A small-molecule ligand and the protein it binds are described below.
Small molecule (SMILES): CC(=O)N[C@@H]1[C@@H](O)[C@H](O)[C@@H](CO)O[C@H]1O

Binding-site contacts:
Ligand atom C5 contacts residue ASN72 of chain 1.C at 3.6 Å.
Ligand atom O5 contacts residue ASN72 of chain 1.C at 2.3 Å (h-bond).
Ligand atom C8 contacts residue ASN72 of chain 1.C at 4.1 Å.
Ligand atom C1 contacts residue ASN72 of chain 1.C at 1.4 Å.
Ligand atom C7 contacts residue ASN72 of chain 1.C at 3.3 Å.
Ligand atom C4 contacts residue ASN72 of chain 1.C at 4.2 Å.
Ligand atom O6 contacts residue THR74 of chain 1.C at 3.8 Å.
Ligand atom N2 contacts residue ASN72 of chain 1.C at 3.0 Å (h-bond).
Ligand atom C2 contacts residue ASN72 of chain 1.C at 2.5 Å.
Ligand atom C5 contacts residue THR74 of chain 1.C at 4.4 Å.
Ligand atom O5 contacts residue THR74 of chain 1.C at 3.5 Å.
Ligand atom O7 contacts residue ASN72 of chain 1.C at 3.2 Å (h-bond).
Ligand atom C1 contacts residue THR74 of chain 1.C at 3.6 Å.
Ligand atom C3 contacts residue ASN72 of chain 1.C at 3.8 Å.

Sequence of chain 1.C:
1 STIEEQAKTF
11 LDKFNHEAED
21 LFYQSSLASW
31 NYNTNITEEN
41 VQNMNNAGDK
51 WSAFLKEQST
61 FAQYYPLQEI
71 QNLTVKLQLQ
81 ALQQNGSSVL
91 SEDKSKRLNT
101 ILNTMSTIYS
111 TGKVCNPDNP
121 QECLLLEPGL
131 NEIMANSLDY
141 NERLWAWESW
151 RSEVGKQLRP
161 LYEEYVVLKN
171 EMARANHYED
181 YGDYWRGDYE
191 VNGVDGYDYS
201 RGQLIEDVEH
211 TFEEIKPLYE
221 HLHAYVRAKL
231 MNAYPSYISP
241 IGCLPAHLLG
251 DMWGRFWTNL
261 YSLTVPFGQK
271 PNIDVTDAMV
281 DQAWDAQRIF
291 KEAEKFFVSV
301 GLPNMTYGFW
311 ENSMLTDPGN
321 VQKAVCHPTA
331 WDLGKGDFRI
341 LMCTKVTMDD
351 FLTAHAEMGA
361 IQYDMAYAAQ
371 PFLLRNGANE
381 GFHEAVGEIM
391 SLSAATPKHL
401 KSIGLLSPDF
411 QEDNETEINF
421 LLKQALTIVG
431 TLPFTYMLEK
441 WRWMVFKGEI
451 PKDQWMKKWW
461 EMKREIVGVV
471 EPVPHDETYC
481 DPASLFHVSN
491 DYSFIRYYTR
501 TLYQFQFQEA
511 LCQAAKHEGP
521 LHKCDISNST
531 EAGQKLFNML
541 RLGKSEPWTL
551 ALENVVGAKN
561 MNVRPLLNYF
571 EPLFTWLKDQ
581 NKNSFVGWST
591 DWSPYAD